Sequence of chain 1.C:
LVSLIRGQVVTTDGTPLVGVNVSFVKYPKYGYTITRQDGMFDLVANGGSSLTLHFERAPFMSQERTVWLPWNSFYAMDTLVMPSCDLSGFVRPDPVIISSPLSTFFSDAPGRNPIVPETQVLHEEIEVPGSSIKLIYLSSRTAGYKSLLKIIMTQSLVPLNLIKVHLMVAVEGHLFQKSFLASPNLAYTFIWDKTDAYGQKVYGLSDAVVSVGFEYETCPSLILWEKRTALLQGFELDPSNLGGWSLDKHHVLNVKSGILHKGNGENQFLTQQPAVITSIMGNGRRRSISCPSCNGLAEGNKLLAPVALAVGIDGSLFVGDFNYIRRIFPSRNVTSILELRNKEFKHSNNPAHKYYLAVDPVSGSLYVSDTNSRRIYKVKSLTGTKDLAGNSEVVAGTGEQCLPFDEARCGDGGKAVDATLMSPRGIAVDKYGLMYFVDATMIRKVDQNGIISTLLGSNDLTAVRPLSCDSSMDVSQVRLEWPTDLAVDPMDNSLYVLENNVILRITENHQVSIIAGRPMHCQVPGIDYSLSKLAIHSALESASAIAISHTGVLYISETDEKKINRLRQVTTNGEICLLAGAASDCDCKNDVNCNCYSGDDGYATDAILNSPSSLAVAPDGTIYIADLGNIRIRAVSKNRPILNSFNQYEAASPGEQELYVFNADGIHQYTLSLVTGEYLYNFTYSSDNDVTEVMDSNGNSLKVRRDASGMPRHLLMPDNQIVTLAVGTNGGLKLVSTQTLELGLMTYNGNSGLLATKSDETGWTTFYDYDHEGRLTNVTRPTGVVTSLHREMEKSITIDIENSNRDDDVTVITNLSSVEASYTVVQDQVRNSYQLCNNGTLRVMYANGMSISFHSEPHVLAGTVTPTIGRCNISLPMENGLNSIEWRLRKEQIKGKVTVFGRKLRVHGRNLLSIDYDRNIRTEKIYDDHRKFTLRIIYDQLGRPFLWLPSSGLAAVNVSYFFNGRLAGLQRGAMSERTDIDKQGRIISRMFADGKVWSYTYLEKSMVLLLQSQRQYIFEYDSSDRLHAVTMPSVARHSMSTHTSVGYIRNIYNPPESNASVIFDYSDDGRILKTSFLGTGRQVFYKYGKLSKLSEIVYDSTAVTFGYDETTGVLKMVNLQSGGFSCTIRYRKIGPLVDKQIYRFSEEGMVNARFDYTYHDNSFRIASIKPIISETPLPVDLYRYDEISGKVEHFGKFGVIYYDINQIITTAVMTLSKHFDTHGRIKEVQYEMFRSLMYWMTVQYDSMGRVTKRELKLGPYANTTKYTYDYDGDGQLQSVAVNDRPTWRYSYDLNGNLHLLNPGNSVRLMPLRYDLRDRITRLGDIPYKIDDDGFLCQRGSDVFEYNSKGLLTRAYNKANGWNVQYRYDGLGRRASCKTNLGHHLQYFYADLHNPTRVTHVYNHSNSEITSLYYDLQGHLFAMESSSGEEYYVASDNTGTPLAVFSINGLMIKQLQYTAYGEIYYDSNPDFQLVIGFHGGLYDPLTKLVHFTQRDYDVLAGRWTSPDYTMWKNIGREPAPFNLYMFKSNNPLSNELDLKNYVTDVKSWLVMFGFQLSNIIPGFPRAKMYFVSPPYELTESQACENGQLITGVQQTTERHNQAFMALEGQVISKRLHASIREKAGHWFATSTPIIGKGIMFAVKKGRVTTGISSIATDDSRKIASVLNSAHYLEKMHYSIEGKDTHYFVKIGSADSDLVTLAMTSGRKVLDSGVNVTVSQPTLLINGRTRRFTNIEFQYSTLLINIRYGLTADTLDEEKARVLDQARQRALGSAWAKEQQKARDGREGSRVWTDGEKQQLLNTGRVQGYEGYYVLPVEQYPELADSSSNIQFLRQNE

A protein and the small-molecule ligand that binds it are described below.
Small molecule (SMILES): CC(=O)N[C@H]1[C@H](O[C@H]2[C@H](O)[C@@H](NC(C)=O)CO[C@@H]2CO)O[C@H](CO)[C@@H](O)[C@@H]1O

Binding-site contacts:
Ligand atom O3 contacts residue GLU1690 of chain 1.C at 2.7 Å (salt-bridge).
Ligand atom C5 contacts residue GLU1690 of chain 1.C at 4.0 Å.
Ligand atom O7 contacts residue ASN1069 of chain 1.C at 3.3 Å (h-bond).
Ligand atom C1 contacts residue GLU1690 of chain 1.C at 4.5 Å.
Ligand atom C7 contacts residue GLY1691 of chain 1.C at 4.0 Å.
Ligand atom C3 contacts residue ASN1069 of chain 1.C at 3.8 Å.
Ligand atom C7 contacts residue GLU1690 of chain 1.C at 4.1 Å.
Ligand atom C7 contacts residue ASN1069 of chain 1.C at 3.2 Å.
Ligand atom C2 contacts residue ASN1069 of chain 1.C at 2.5 Å.
Ligand atom C8 contacts residue GLY1691 of chain 1.C at 4.2 Å.
Ligand atom O7 contacts residue GLU1690 of chain 1.C at 3.3 Å.
Ligand atom C6 contacts residue GLU1690 of chain 1.C at 3.4 Å.
Ligand atom C3 contacts residue GLU1690 of chain 1.C at 4.1 Å.
Ligand atom O7 contacts residue GLY1691 of chain 1.C at 3.4 Å (h-bond).
Ligand atom C4 contacts residue GLU1690 of chain 1.C at 4.2 Å.
Ligand atom C8 contacts residue ASN1069 of chain 1.C at 3.4 Å.
Ligand atom O6 contacts residue GLU1690 of chain 1.C at 2.9 Å (salt-bridge).
Ligand atom C4 contacts residue ASN1069 of chain 1.C at 4.2 Å.
Ligand atom O5 contacts residue ASN1069 of chain 1.C at 2.3 Å (h-bond).
Ligand atom C2 contacts residue GLU1690 of chain 1.C at 4.5 Å.
Ligand atom C5 contacts residue ASN1069 of chain 1.C at 3.6 Å.
Ligand atom C1 contacts residue ASN1069 of chain 1.C at 1.4 Å.
Ligand atom O5 contacts residue GLU1690 of chain 1.C at 3.5 Å (salt-bridge).
Ligand atom C8 contacts residue LEU1088 of chain 1.C at 3.7 Å (hydrophobic).
Ligand atom N2 contacts residue ASN1069 of chain 1.C at 3.0 Å (h-bond).